The protein below binds the small molecule below.
Small molecule (SMILES): CCC(C)(C)c1nn(CCO)c2c1N=C(c1ccc(-n3ccnc3C)cc1)CNC2=O

Binding-site contacts:
Ligand atom C11 contacts residue LEU235 of chain 1.B at 4.0 Å (hydrophobic).
Ligand atom C18 contacts residue TYR253 of chain 1.B at 3.5 Å (hydrophobic).
Ligand atom C7 contacts residue HIS82 of chain 1.B at 3.9 Å.
Ligand atom C20 contacts residue MET273 of chain 1.B at 3.5 Å (hydrophobic).
Ligand atom N30 contacts residue PHE288 of chain 1.B at 3.9 Å.
Ligand atom C13 contacts residue LEU284 of chain 1.B at 3.3 Å (hydrophobic).
Ligand atom O25 contacts residue GLN238 of chain 1.B at 2.8 Å (h-bond).
Ligand atom C9 contacts residue LEU235 of chain 1.B at 3.5 Å (hydrophobic).
Ligand atom C24 contacts residue ILE292 of chain 1.B at 3.8 Å (hydrophobic).
Ligand atom N30 contacts residue PHE256 of chain 1.B at 3.8 Å.
Ligand atom C26 contacts residue GLN285 of chain 1.B at 3.7 Å.
Ligand atom O31 contacts residue PHE288 of chain 1.B at 3.4 Å.
Ligand atom C10 contacts residue TYR81 of chain 1.B at 3.6 Å (hydrophobic).
Ligand atom C16 contacts residue PHE288 of chain 1.B at 3.6 Å (hydrophobic).
Ligand atom N27 contacts residue GLN285 of chain 1.B at 3.0 Å (h-bond).
Ligand atom O25 contacts residue ASP237 of chain 1.B at 3.7 Å.
Ligand atom C29 contacts residue PHE288 of chain 1.B at 3.8 Å (hydrophobic).
Ligand atom O31 contacts residue GLN238 of chain 1.B at 3.5 Å (h-bond).
Ligand atom N27 contacts residue TYR253 of chain 1.B at 3.8 Å.
Ligand atom C1 contacts residue PHE288 of chain 1.B at 3.9 Å (hydrophobic).
Ligand atom C11 contacts residue GLN238 of chain 1.B at 3.5 Å.
Ligand atom C26 contacts residue ILE252 of chain 1.B at 3.9 Å (hydrophobic).
Ligand atom C28 contacts residue TYR253 of chain 1.B at 3.7 Å (hydrophobic).
Ligand atom C28 contacts residue ILE252 of chain 1.B at 3.8 Å (hydrophobic).
Ligand atom C6 contacts residue PHE256 of chain 1.B at 3.9 Å (hydrophobic).
Ligand atom C29 contacts residue PHE256 of chain 1.B at 3.9 Å (hydrophobic).
Ligand atom C14 contacts residue MET273 of chain 1.B at 3.6 Å (hydrophobic).
Ligand atom C10 contacts residue ILE248 of chain 1.B at 3.9 Å (hydrophobic).
Ligand atom C26 contacts residue PHE288 of chain 1.B at 3.7 Å (hydrophobic).
Ligand atom N27 contacts residue ILE252 of chain 1.B at 3.7 Å.
Ligand atom C15 contacts residue MET273 of chain 1.B at 3.7 Å (hydrophobic).
Ligand atom C18 contacts residue LEU284 of chain 1.B at 3.9 Å (hydrophobic).
Ligand atom O25 contacts residue LEU235 of chain 1.B at 3.8 Å.
Ligand atom O31 contacts residue GLN285 of chain 1.B at 3.4 Å (h-bond).
Ligand atom C20 contacts residue LEU284 of chain 1.B at 3.7 Å (hydrophobic).
Ligand atom C28 contacts residue PHE256 of chain 1.B at 3.8 Å (hydrophobic).
Ligand atom N19 contacts residue MET273 of chain 1.B at 3.7 Å.
Ligand atom C17 contacts residue PHE288 of chain 1.B at 3.5 Å (hydrophobic).
Ligand atom C18 contacts residue PHE288 of chain 1.B at 3.5 Å (hydrophobic).
Ligand atom C13 contacts residue PHE288 of chain 1.B at 3.7 Å (hydrophobic).

Sequence of chain 1.B:
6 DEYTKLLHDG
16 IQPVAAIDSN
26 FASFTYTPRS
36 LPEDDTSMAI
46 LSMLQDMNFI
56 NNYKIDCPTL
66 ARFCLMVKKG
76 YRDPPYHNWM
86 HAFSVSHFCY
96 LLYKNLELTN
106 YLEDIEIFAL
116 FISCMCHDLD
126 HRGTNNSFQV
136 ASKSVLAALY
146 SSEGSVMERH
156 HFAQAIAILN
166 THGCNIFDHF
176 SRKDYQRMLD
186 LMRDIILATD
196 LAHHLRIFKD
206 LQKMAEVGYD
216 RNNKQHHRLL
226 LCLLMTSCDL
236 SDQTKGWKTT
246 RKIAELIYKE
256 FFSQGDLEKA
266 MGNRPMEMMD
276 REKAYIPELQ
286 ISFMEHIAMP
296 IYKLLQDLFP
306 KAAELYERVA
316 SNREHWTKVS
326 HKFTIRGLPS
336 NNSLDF